Binding-site contacts:
Ligand atom C19 contacts residue LEU210 of chain 1.A at 3.7 Å (hydrophobic).
Ligand atom C20 contacts residue ALA45 of chain 1.A at 3.9 Å (hydrophobic).
Ligand atom C14 contacts residue PHE87 of chain 1.A at 3.8 Å (hydrophobic).
Ligand atom C17 contacts residue HIS209 of chain 1.A at 3.5 Å.
Ligand atom C3 contacts residue ILE42 of chain 1.A at 3.6 Å (hydrophobic).
Ligand atom O2 contacts residue ARG90 of chain 1.A at 3.4 Å (salt-bridge).
Ligand atom O1 contacts residue ALA101 of chain 1.A at 3.7 Å.
Ligand atom C13 contacts residue PHE87 of chain 1.A at 3.5 Å (hydrophobic).
Ligand atom C3 contacts residue VAL116 of chain 1.A at 3.8 Å (hydrophobic).
Ligand atom O1 contacts residue GLN49 of chain 1.A at 3.5 Å.
Ligand atom C5 contacts residue CYS206 of chain 1.A at 3.8 Å (hydrophobic).
Ligand atom O1 contacts residue PHE87 of chain 1.A at 3.3 Å.
Ligand atom C6 contacts residue CYS206 of chain 1.A at 3.9 Å (hydrophobic).
Ligand atom C15 contacts residue PHE87 of chain 1.A at 3.5 Å (hydrophobic).
Ligand atom C15 contacts residue ARG90 of chain 1.A at 3.3 Å.
Ligand atom C2 contacts residue VAL116 of chain 1.A at 3.8 Å (hydrophobic).
Ligand atom C8 contacts residue ILE42 of chain 1.A at 3.9 Å (hydrophobic).
Ligand atom C17 contacts residue CYS206 of chain 1.A at 3.9 Å (hydrophobic).
Ligand atom C11 contacts residue PHE87 of chain 1.A at 3.9 Å (hydrophobic).
Ligand atom O2 contacts residue LEU100 of chain 1.A at 3.5 Å.
Ligand atom C18 contacts residue CYS206 of chain 1.A at 3.7 Å (hydrophobic).
Ligand atom C10 contacts residue ALA46 of chain 1.A at 3.7 Å (hydrophobic).
Ligand atom C20 contacts residue PHE87 of chain 1.A at 3.8 Å (hydrophobic).
Ligand atom O1 contacts residue ARG90 of chain 1.A at 2.6 Å (salt-bridge).
Ligand atom C15 contacts residue ALA101 of chain 1.A at 3.8 Å (hydrophobic).
Ligand atom C15 contacts residue GLN49 of chain 1.A at 3.7 Å.
Ligand atom O2 contacts residue ALA45 of chain 1.A at 3.6 Å.
Ligand atom C11 contacts residue ALA46 of chain 1.A at 3.7 Å (hydrophobic).
Ligand atom C12 contacts residue ALA46 of chain 1.A at 3.5 Å (hydrophobic).
Ligand atom C19 contacts residue TRP79 of chain 1.A at 3.7 Å (hydrophobic).
Ligand atom C20 contacts residue ILE42 of chain 1.A at 3.9 Å (hydrophobic).
Ligand atom C7 contacts residue CYS206 of chain 1.A at 3.8 Å (hydrophobic).
Ligand atom C12 contacts residue PHE87 of chain 1.A at 3.8 Å (hydrophobic).
Ligand atom C12 contacts residue LEU83 of chain 1.A at 3.7 Å (hydrophobic).
Ligand atom C20 contacts residue LEU100 of chain 1.A at 3.4 Å (hydrophobic).
Ligand atom C10 contacts residue LEU83 of chain 1.A at 4.0 Å (hydrophobic).
Ligand atom C16 contacts residue ILE42 of chain 1.A at 3.7 Å (hydrophobic).
Ligand atom O2 contacts residue ALA101 of chain 1.A at 2.8 Å (h-bond).
Ligand atom C17 contacts residue LEU210 of chain 1.A at 4.0 Å (hydrophobic).
Ligand atom C18 contacts residue PHE87 of chain 1.A at 3.6 Å (hydrophobic).

A small-molecule ligand and the protein it binds are described below.
Small molecule (SMILES): CC1=C(/C=C/C(C)=C\C=C\C(C)=C\C(=O)O)C(C)(C)CCC1

Sequence of chain 1.A:
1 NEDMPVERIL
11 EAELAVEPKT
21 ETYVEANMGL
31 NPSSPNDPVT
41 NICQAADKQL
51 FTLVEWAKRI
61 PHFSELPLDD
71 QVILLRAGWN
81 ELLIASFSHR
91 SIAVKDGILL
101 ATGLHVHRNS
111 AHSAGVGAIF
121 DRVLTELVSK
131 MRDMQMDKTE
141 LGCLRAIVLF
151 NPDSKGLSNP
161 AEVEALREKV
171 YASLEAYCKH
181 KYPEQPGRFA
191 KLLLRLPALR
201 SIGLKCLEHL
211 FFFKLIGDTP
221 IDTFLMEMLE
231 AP